Binding-site contacts:
Ligand atom CG contacts residue HIS81 of chain 1.B at 2.9 Å.
Ligand atom N contacts residue LEU65 of chain 1.B at 3.9 Å.
Ligand atom C contacts residue GLU66 of chain 1.B at 3.6 Å.
Ligand atom C contacts residue LEU65 of chain 1.B at 4.0 Å (hydrophobic).
Ligand atom CA contacts residue GLU77 of chain 1.B at 3.6 Å.
Ligand atom C contacts residue GLU66 of chain 1.B at 3.6 Å.
Ligand atom CB contacts residue GLY67 of chain 1.B at 4.0 Å.
Ligand atom CA contacts residue GLU66 of chain 1.B at 3.8 Å.
Ligand atom CD contacts residue HIS81 of chain 1.B at 2.6 Å.
Ligand atom CB contacts residue HIS81 of chain 1.B at 4.2 Å.
Ligand atom CG1 contacts residue GLU52 of chain 1.B at 4.2 Å.
Ligand atom CA contacts residue GLU64 of chain 1.B at 3.9 Å.
Ligand atom CG1 contacts residue GLU66 of chain 1.B at 3.6 Å.
Ligand atom CG2 contacts residue GLU64 of chain 1.B at 4.2 Å.
Ligand atom C contacts residue HIS81 of chain 1.B at 3.9 Å.
Ligand atom CD contacts residue LEU65 of chain 1.B at 4.0 Å (hydrophobic).
Ligand atom CA contacts residue LEU65 of chain 1.B at 3.7 Å (hydrophobic).
Ligand atom CA contacts residue GLU66 of chain 1.B at 3.9 Å.
Ligand atom O contacts residue GLU77 of chain 1.B at 3.5 Å (salt-bridge).
Ligand atom CG contacts residue LEU65 of chain 1.B at 4.2 Å (hydrophobic).
Ligand atom N contacts residue ASP72 of chain 1.B at 2.9 Å (salt-bridge).
Ligand atom CB contacts residue GLU66 of chain 1.B at 4.2 Å.
Ligand atom N contacts residue GLU77 of chain 1.B at 2.3 Å (salt-bridge).
Ligand atom CB contacts residue GLU64 of chain 1.B at 4.2 Å.
Ligand atom O contacts residue HIS81 of chain 1.B at 3.1 Å.
Ligand atom CA contacts residue HIS81 of chain 1.B at 3.9 Å.
Ligand atom O contacts residue LEU65 of chain 1.B at 3.6 Å.
Ligand atom CD1 contacts residue GLU52 of chain 1.B at 4.0 Å.
Ligand atom CA contacts residue GLY67 of chain 1.B at 3.8 Å.
Ligand atom CB contacts residue GLU66 of chain 1.B at 4.0 Å.
Ligand atom CB contacts residue ASP72 of chain 1.B at 3.7 Å.
Ligand atom CA contacts residue ASP72 of chain 1.B at 3.4 Å.
Ligand atom N contacts residue GLU66 of chain 1.B at 2.6 Å (salt-bridge).
Ligand atom N contacts residue GLU64 of chain 1.B at 3.6 Å (salt-bridge).
Ligand atom CA contacts residue GLU66 of chain 1.B at 3.4 Å.
Ligand atom N contacts residue HIS81 of chain 1.B at 3.9 Å.
Ligand atom CB contacts residue GLU66 of chain 1.B at 3.2 Å.
Ligand atom O contacts residue GLU66 of chain 1.B at 2.8 Å (salt-bridge).
Ligand atom C contacts residue GLU77 of chain 1.B at 3.9 Å.
Ligand atom CB contacts residue TRP68 of chain 1.B at 3.4 Å (hydrophobic).

Sequence of chain 1.B:
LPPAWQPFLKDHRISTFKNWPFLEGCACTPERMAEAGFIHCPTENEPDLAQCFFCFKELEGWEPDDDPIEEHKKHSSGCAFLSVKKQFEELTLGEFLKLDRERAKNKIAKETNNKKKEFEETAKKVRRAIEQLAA

A protein and the small-molecule ligand that binds it are described below.
Small molecule (SMILES): CC[C@H](C)[C@@H](C=O)NC(=O)[C@@H]1CCCN1C(=O)[C@@H](NC(=O)[C@H](C)N)C(C)C